Binding-site contacts:
Ligand atom O contacts residue LEU73 of chain 7.B at 3.6 Å.
Ligand atom C5 contacts residue GLU134 of chain 2.B at 3.9 Å.
Ligand atom N contacts residue GLU134 of chain 2.B at 2.8 Å (salt-bridge).
Ligand atom C6 contacts residue MET74 of chain 7.B at 3.7 Å (hydrophobic).
Ligand atom C6 contacts residue LEU73 of chain 7.B at 3.4 Å (hydrophobic).
Ligand atom C3 contacts residue LEU102 of chain 7.B at 3.7 Å (hydrophobic).
Ligand atom C1 contacts residue LEU109 of chain 7.B at 3.8 Å (hydrophobic).
Ligand atom C2 contacts residue VAL135 of chain 2.B at 3.6 Å (hydrophobic).
Ligand atom C1 contacts residue MET105 of chain 7.B at 4.0 Å (hydrophobic).
Ligand atom C2 contacts residue LEU102 of chain 7.B at 3.5 Å (hydrophobic).
Ligand atom C contacts residue LEU73 of chain 7.B at 3.6 Å (hydrophobic).
Ligand atom C2 contacts residue LEU131 of chain 2.B at 3.9 Å (hydrophobic).
Ligand atom O contacts residue ALA75 of chain 7.B at 3.3 Å (h-bond).
Ligand atom O contacts residue ASN106 of chain 7.B at 2.6 Å (h-bond).
Ligand atom C contacts residue ASN106 of chain 7.B at 3.2 Å.
Ligand atom F1 contacts residue LEU73 of chain 7.B at 3.5 Å.
Ligand atom O contacts residue MET74 of chain 7.B at 3.1 Å.
Ligand atom F1 contacts residue MET74 of chain 7.B at 4.0 Å.
Ligand atom C5 contacts residue MET74 of chain 7.B at 4.0 Å (hydrophobic).
Ligand atom C4 contacts residue LEU73 of chain 7.B at 4.0 Å (hydrophobic).
Ligand atom C1 contacts residue ASN106 of chain 7.B at 3.1 Å.
Ligand atom C4 contacts residue LEU102 of chain 7.B at 4.2 Å (hydrophobic).
Ligand atom C3 contacts residue VAL135 of chain 2.B at 3.8 Å (hydrophobic).
Ligand atom N1 contacts residue MET74 of chain 7.B at 3.0 Å (h-bond).
Ligand atom F contacts residue MET74 of chain 7.B at 3.9 Å.
Ligand atom F1 contacts residue ASP72 of chain 7.B at 3.4 Å.
Ligand atom F2 contacts residue GLU134 of chain 2.B at 3.4 Å.
Ligand atom C7 contacts residue GLU134 of chain 2.B at 4.2 Å.
Ligand atom C4 contacts residue GLU134 of chain 2.B at 3.8 Å.
Ligand atom C contacts residue MET74 of chain 7.B at 3.7 Å (hydrophobic).
Ligand atom O contacts residue LEU109 of chain 7.B at 4.0 Å.
Ligand atom C3 contacts residue LEU131 of chain 2.B at 3.8 Å (hydrophobic).
Ligand atom F contacts residue ASP72 of chain 7.B at 4.1 Å.
Ligand atom C1 contacts residue LEU102 of chain 7.B at 3.9 Å (hydrophobic).
Ligand atom F contacts residue PHE70 of chain 7.B at 4.0 Å.
Ligand atom F1 contacts residue HIS138 of chain 2.B at 3.5 Å.
Ligand atom C3 contacts residue GLU134 of chain 2.B at 4.1 Å.
Ligand atom N1 contacts residue LEU73 of chain 7.B at 3.5 Å.
Ligand atom C2 contacts residue MET105 of chain 7.B at 3.8 Å (hydrophobic).
Ligand atom C5 contacts residue LEU73 of chain 7.B at 4.0 Å (hydrophobic).

This protein binds this small molecule.
Small molecule (SMILES): Oc1cccc2nc(C(F)(F)F)[nH]c12

Sequence of chain 7.B:
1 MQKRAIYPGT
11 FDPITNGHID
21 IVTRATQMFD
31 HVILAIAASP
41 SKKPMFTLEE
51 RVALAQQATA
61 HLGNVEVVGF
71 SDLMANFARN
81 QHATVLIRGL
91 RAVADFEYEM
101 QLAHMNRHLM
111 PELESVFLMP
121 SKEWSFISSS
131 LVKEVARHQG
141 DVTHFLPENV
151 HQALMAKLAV

Sequence of chain 2.B:
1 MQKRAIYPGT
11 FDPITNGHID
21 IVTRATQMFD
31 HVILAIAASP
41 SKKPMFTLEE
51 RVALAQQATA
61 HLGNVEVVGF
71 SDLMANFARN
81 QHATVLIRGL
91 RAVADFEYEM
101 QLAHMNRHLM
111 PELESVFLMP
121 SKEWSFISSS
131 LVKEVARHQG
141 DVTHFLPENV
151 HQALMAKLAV